This protein binds this small molecule.
Small molecule (SMILES): CCC(CC)[C@H](NC(C)=O)[C@@H]1[C@H](O)[C@@H](C(=O)O)C[C@H]1NC(=N)N

Sequence of chain 1.B:
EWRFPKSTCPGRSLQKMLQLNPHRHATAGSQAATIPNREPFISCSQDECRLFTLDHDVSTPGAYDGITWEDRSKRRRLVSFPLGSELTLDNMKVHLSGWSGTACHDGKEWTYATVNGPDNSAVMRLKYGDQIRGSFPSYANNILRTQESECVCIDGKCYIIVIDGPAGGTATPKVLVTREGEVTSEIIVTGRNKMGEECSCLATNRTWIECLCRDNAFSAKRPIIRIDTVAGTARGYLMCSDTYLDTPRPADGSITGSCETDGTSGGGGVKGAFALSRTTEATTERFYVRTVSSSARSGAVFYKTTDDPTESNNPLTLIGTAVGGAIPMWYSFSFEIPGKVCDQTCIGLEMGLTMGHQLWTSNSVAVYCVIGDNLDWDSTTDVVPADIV

Binding-site contacts:
Ligand atom N30 contacts residue ASP86 of chain 1.B at 2.9 Å (salt-bridge).
Ligand atom C3 contacts residue TYR346 of chain 1.B at 3.5 Å (hydrophobic).
Ligand atom O14 contacts residue ASP86 of chain 1.B at 3.8 Å.
Ligand atom N30 contacts residue ARG91 of chain 1.B at 3.4 Å (salt-bridge).
Ligand atom C2 contacts residue ASP86 of chain 1.B at 3.4 Å.
Ligand atom O7 contacts residue ARG312 of chain 1.B at 2.8 Å (salt-bridge).
Ligand atom C4 contacts residue ASP86 of chain 1.B at 3.9 Å.
Ligand atom C38 contacts residue ARG229 of chain 1.B at 3.6 Å.
Ligand atom C1 contacts residue ASP86 of chain 1.B at 3.4 Å.
Ligand atom C26 contacts residue GLU54 of chain 1.B at 3.6 Å.
Ligand atom C37 contacts residue GLU213 of chain 1.B at 3.6 Å.
Ligand atom C6 contacts residue TYR346 of chain 1.B at 3.0 Å (hydrophobic).
Ligand atom O8 contacts residue TYR346 of chain 1.B at 3.2 Å (h-bond).
Ligand atom C3 contacts residue GLU213 of chain 1.B at 3.7 Å.
Ligand atom N27 contacts residue TRP114 of chain 1.B at 2.9 Å (h-bond).
Ligand atom N27 contacts residue GLU54 of chain 1.B at 3.7 Å.
Ligand atom C6 contacts residue ARG312 of chain 1.B at 3.5 Å.
Ligand atom C37 contacts residue GLU212 of chain 1.B at 3.8 Å.
Ligand atom C26 contacts residue TRP114 of chain 1.B at 3.8 Å (hydrophobic).
Ligand atom O8 contacts residue ARG312 of chain 1.B at 2.8 Å (salt-bridge).
Ligand atom C2 contacts residue TYR346 of chain 1.B at 3.8 Å (hydrophobic).
Ligand atom N25 contacts residue GLU54 of chain 1.B at 3.7 Å.
Ligand atom C1 contacts residue TYR346 of chain 1.B at 3.2 Å (hydrophobic).
Ligand atom C5 contacts residue ASP86 of chain 1.B at 3.7 Å.
Ligand atom O7 contacts residue ARG53 of chain 1.B at 2.9 Å (salt-bridge).
Ligand atom C38 contacts residue GLU212 of chain 1.B at 3.6 Å.
Ligand atom C6 contacts residue ARG53 of chain 1.B at 3.8 Å.
Ligand atom N30 contacts residue GLU54 of chain 1.B at 3.7 Å.
Ligand atom O7 contacts residue TYR346 of chain 1.B at 3.4 Å (h-bond).
Ligand atom C5 contacts residue TYR346 of chain 1.B at 3.4 Å (hydrophobic).
Ligand atom C1 contacts residue GLU54 of chain 1.B at 3.3 Å.
Ligand atom O9 contacts residue ASP86 of chain 1.B at 2.9 Å (salt-bridge).
Ligand atom C1 contacts residue ARG53 of chain 1.B at 3.6 Å.
Ligand atom N27 contacts residue GLU163 of chain 1.B at 2.9 Å (salt-bridge).
Ligand atom C4 contacts residue TYR346 of chain 1.B at 3.7 Å (hydrophobic).
Ligand atom O14 contacts residue ARG87 of chain 1.B at 2.9 Å (salt-bridge).
Ligand atom C15 contacts residue TRP114 of chain 1.B at 3.8 Å (hydrophobic).
Ligand atom O8 contacts residue ARG229 of chain 1.B at 3.0 Å (salt-bridge).
Ligand atom C36 contacts residue ARG160 of chain 1.B at 3.7 Å.
Ligand atom N27 contacts residue LEU69 of chain 1.B at 3.9 Å.